Sequence of chain 1.A:
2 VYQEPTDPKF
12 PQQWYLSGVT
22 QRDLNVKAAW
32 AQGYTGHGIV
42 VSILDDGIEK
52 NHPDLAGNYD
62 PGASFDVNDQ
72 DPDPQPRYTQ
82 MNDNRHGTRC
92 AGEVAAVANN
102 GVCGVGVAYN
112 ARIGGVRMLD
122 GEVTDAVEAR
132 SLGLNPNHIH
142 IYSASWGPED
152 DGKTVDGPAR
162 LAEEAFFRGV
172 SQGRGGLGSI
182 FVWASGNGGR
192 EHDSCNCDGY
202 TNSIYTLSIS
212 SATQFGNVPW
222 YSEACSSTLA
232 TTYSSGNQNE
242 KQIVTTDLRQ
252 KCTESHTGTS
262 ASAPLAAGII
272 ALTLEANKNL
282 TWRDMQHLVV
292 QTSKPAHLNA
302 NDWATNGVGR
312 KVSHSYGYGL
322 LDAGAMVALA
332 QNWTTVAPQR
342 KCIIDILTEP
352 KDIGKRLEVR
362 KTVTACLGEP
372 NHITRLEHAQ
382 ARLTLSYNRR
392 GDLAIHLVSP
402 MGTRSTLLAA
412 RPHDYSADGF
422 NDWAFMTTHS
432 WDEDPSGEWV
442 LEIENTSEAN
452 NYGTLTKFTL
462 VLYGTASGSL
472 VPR

This protein binds this small molecule.
Small molecule (SMILES): CC(C)(C)[C@H](NC(=O)[C@H](CCCN=C(N)N)NC(=O)Cc1ccc(CN=C(N)N)cc1)C(=O)N[C@@H](CCON=C(N)N)C(=O)NCc1ccc(C(=N)N)cc1

Binding-site contacts:
Ligand atom C21 contacts residue ALA185 of chain 1.A at 3.5 Å (hydrophobic).
Ligand atom NE contacts residue ASP47 of chain 1.A at 2.7 Å (salt-bridge).
Ligand atom NH1 contacts residue GLY158 of chain 1.A at 3.5 Å (h-bond).
Ligand atom N34 contacts residue ALA185 of chain 1.A at 2.8 Å (h-bond).
Ligand atom CZ contacts residue ASP84 of chain 1.A at 3.5 Å.
Ligand atom C22 contacts residue THR260 of chain 1.A at 3.4 Å.
Ligand atom NH1 contacts residue ASP84 of chain 1.A at 3.5 Å (salt-bridge).
Ligand atom NH1 contacts residue ASP47 of chain 1.A at 3.5 Å (salt-bridge).
Ligand atom NE contacts residue GLU129 of chain 1.A at 2.8 Å (salt-bridge).
Ligand atom CZ contacts residue ASP47 of chain 1.A at 3.5 Å.
Ligand atom O contacts residue TRP147 of chain 1.A at 3.2 Å.
Ligand atom CD contacts residue GLU129 of chain 1.A at 3.5 Å.
Ligand atom NH1 contacts residue ASN85 of chain 1.A at 2.8 Å (h-bond).
Ligand atom CG1 contacts residue GLY148 of chain 1.A at 3.4 Å.
Ligand atom C6 contacts residue VAL124 of chain 1.A at 3.1 Å (hydrophobic).
Ligand atom CA contacts residue GLY148 of chain 1.A at 3.4 Å.
Ligand atom C21 contacts residue TRP147 of chain 1.A at 3.5 Å (hydrophobic).
Ligand atom NH2 contacts residue ASP157 of chain 1.A at 2.8 Å (salt-bridge).
Ligand atom N contacts residue GLY148 of chain 1.A at 2.9 Å (h-bond).
Ligand atom N3 contacts residue VAL124 of chain 1.A at 2.9 Å (h-bond).
Ligand atom O contacts residue GLY148 of chain 1.A at 3.2 Å (h-bond).
Ligand atom N23 contacts residue SER146 of chain 1.A at 2.7 Å (h-bond).
Ligand atom N3 contacts residue GLU129 of chain 1.A at 2.8 Å (salt-bridge).
Ligand atom N35 contacts residue ASP151 of chain 1.A at 3.4 Å (salt-bridge).
Ligand atom C22 contacts residue SER146 of chain 1.A at 3.4 Å.
Ligand atom NH1 contacts residue TYR201 of chain 1.A at 2.9 Å (h-bond).
Ligand atom N35 contacts residue GLY148 of chain 1.A at 3.5 Å.
Ligand atom C27 contacts residue ASP199 of chain 1.A at 3.2 Å.
Ligand atom N34 contacts residue ASP199 of chain 1.A at 2.8 Å (salt-bridge).
Ligand atom C18 contacts residue ASP151 of chain 1.A at 3.5 Å.
Ligand atom C22 contacts residue TRP147 of chain 1.A at 3.4 Å (hydrophobic).
Ligand atom N35 contacts residue ASP199 of chain 1.A at 2.8 Å (salt-bridge).
Ligand atom N35 contacts residue PRO149 of chain 1.A at 3.0 Å (h-bond).
Ligand atom C19 contacts residue ASP151 of chain 1.A at 3.1 Å.
Ligand atom CZ contacts residue TYR201 of chain 1.A at 3.5 Å (hydrophobic).
Ligand atom C16 contacts residue SER146 of chain 1.A at 3.5 Å.
Ligand atom CZ contacts residue ASP157 of chain 1.A at 3.5 Å.
Ligand atom NE contacts residue TYR201 of chain 1.A at 3.2 Å (h-bond).
Ligand atom NH1 contacts residue ASP157 of chain 1.A at 3.2 Å (salt-bridge).
Ligand atom C16 contacts residue SER261 of chain 1.A at 3.1 Å.